Binding-site contacts:
Ligand atom C2 contacts residue TYR440 of chain 1.A at 3.6 Å (hydrophobic).
Ligand atom C4 contacts residue ASN1588 of chain 1.A at 4.2 Å.
Ligand atom O7 contacts residue TYR440 of chain 1.A at 3.3 Å (h-bond).
Ligand atom C2 contacts residue ASN1588 of chain 1.A at 2.5 Å.
Ligand atom C7 contacts residue ASN1588 of chain 1.A at 4.2 Å.
Ligand atom C4 contacts residue TYR440 of chain 1.A at 4.2 Å (hydrophobic).
Ligand atom O6 contacts residue ASN1588 of chain 1.A at 4.4 Å.
Ligand atom N2 contacts residue ASN1588 of chain 1.A at 3.0 Å (h-bond).
Ligand atom O3 contacts residue TYR440 of chain 1.A at 3.6 Å (h-bond).
Ligand atom C1 contacts residue ASN1588 of chain 1.A at 1.4 Å.
Ligand atom C1 contacts residue TYR440 of chain 1.A at 4.4 Å (hydrophobic).
Ligand atom C7 contacts residue TYR440 of chain 1.A at 3.8 Å (hydrophobic).
Ligand atom O5 contacts residue ASN1588 of chain 1.A at 2.3 Å (h-bond).
Ligand atom C3 contacts residue ASN1588 of chain 1.A at 3.8 Å.
Ligand atom C5 contacts residue ASN1588 of chain 1.A at 3.6 Å.
Ligand atom N2 contacts residue TYR440 of chain 1.A at 3.9 Å.
Ligand atom C3 contacts residue TYR440 of chain 1.A at 4.1 Å (hydrophobic).

Sequence of chain 1.A:
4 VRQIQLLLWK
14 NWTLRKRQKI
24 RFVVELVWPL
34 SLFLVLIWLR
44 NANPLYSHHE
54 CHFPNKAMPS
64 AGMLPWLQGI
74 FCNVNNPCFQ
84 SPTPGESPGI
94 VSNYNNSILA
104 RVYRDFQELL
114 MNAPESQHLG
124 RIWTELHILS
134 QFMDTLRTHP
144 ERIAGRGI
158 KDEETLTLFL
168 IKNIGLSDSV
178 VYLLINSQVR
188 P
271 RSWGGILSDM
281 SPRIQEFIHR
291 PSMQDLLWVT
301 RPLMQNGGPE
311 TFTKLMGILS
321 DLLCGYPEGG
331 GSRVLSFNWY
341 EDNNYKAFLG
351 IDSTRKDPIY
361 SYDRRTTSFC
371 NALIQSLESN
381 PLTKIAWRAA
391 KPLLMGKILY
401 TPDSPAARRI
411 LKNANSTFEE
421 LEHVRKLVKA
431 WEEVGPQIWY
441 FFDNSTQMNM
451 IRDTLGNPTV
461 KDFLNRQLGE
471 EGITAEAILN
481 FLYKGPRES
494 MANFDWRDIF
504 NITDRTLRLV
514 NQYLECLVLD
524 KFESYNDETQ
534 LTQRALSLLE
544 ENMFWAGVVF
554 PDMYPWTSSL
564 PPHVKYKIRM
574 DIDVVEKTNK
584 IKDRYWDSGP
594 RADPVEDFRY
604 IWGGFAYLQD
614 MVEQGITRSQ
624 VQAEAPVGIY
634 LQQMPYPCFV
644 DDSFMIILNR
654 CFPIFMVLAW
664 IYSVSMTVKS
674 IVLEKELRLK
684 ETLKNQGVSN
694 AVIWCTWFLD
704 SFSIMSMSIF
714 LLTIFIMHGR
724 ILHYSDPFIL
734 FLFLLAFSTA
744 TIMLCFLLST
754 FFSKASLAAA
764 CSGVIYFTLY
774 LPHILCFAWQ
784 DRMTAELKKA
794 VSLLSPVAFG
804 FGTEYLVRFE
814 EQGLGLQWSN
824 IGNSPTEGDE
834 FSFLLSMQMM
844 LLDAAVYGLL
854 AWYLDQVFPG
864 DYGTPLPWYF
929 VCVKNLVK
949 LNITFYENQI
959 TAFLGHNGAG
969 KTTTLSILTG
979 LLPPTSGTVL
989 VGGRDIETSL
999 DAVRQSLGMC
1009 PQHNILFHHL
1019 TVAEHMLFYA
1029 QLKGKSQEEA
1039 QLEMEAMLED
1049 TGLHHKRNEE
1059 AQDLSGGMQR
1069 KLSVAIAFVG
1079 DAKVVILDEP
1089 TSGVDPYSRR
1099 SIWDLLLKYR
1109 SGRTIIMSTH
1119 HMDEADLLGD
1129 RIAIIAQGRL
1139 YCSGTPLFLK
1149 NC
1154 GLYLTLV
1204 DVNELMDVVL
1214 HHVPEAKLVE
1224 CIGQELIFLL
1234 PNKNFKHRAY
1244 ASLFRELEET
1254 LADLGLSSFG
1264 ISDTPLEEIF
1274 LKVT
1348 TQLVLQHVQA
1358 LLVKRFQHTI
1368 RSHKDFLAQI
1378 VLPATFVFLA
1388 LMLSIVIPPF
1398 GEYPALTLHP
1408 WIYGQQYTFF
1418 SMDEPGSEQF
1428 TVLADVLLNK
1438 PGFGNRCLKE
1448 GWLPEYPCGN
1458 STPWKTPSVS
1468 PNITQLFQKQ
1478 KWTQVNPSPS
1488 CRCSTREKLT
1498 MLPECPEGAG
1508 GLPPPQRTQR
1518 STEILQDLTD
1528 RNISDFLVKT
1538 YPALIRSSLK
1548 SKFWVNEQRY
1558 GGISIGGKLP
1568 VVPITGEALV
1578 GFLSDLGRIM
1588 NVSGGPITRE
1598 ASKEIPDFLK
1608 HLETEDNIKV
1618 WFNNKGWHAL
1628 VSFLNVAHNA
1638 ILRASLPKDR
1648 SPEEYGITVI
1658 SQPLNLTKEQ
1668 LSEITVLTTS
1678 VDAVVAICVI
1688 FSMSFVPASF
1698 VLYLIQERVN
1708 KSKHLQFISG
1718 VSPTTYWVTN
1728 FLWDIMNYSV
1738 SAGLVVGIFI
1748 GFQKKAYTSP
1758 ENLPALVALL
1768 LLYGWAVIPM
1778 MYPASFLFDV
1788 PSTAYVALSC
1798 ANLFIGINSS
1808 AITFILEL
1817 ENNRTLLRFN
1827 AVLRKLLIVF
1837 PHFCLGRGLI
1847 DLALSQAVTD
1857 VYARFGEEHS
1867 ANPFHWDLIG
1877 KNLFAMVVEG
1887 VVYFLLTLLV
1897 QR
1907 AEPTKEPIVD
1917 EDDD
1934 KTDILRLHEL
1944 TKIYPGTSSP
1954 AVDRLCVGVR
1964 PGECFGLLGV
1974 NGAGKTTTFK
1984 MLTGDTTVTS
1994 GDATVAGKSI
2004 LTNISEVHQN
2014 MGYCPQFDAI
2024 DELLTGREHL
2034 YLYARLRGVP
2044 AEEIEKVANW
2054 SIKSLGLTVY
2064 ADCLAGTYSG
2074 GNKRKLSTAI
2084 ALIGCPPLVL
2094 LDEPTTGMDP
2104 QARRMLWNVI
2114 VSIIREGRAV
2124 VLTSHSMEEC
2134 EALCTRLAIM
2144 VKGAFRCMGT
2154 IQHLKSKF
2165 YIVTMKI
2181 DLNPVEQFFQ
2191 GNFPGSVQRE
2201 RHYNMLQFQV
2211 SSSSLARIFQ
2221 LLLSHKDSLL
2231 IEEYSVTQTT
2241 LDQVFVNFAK

A small-molecule ligand and the protein it binds are described below.
Small molecule (SMILES): CC(=O)N[C@@H]1[C@@H](O)[C@H](O)[C@@H](CO)O[C@H]1O